Sequence of chain 1.I:
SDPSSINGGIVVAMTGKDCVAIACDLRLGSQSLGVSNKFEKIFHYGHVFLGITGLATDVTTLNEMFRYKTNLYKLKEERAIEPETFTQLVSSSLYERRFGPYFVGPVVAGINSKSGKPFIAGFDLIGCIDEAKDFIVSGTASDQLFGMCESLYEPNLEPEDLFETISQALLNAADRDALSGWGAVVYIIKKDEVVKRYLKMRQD

Binding-site contacts:
Ligand atom O60 contacts residue GLY168 of chain 1.H at 3.6 Å.
Ligand atom C42 contacts residue THR1 of chain 1.H at 2.4 Å.
Ligand atom O29 contacts residue ALA49 of chain 1.H at 3.0 Å (h-bond).
Ligand atom C47 contacts residue THR1 of chain 1.H at 1.4 Å.
Ligand atom C45 contacts residue ALA49 of chain 1.H at 3.6 Å (hydrophobic).
Ligand atom C58 contacts residue THR1 of chain 1.H at 2.5 Å.
Ligand atom C27 contacts residue THR21 of chain 1.H at 3.6 Å.
Ligand atom C58 contacts residue ARG19 of chain 1.H at 3.4 Å.
Ligand atom C43 contacts residue THR1 of chain 1.H at 2.7 Å.
Ligand atom O9 contacts residue ASP125 of chain 1.I at 3.5 Å.
Ligand atom O48 contacts residue ALA46 of chain 1.H at 3.7 Å.
Ligand atom C59 contacts residue THR1 of chain 1.H at 2.5 Å.
Ligand atom C27 contacts residue ALA27 of chain 1.H at 3.3 Å (hydrophobic).
Ligand atom C51 contacts residue THR1 of chain 1.H at 1.5 Å.
Ligand atom O40 contacts residue SER20 of chain 1.H at 3.4 Å (h-bond).
Ligand atom O60 contacts residue THR21 of chain 1.H at 3.6 Å.
Ligand atom C45 contacts residue THR52 of chain 1.H at 3.6 Å.
Ligand atom O60 contacts residue THR1 of chain 1.H at 2.9 Å (h-bond).
Ligand atom C43 contacts residue GLY47 of chain 1.H at 3.4 Å.
Ligand atom C58 contacts residue GLY168 of chain 1.H at 3.0 Å.
Ligand atom C31 contacts residue GLY47 of chain 1.H at 3.4 Å.
Ligand atom C59 contacts residue MES1 of chain 1.FA at 3.7 Å.
Ligand atom O48 contacts residue GLY47 of chain 1.H at 2.9 Å (h-bond).
Ligand atom C39 contacts residue GLY47 of chain 1.H at 3.6 Å.
Ligand atom C23 contacts residue THR21 of chain 1.H at 3.5 Å.
Ligand atom C34 contacts residue GLY47 of chain 1.H at 3.6 Å.
Ligand atom O48 contacts residue THR1 of chain 1.H at 2.3 Å (h-bond).
Ligand atom N22 contacts residue ASP125 of chain 1.I at 3.3 Å (salt-bridge).
Ligand atom O21 contacts residue GLN22 of chain 1.H at 3.5 Å.
Ligand atom O40 contacts residue THR21 of chain 1.H at 3.2 Å (h-bond).
Ligand atom C58 contacts residue LYS33 of chain 1.H at 3.6 Å.
Ligand atom C42 contacts residue GLY47 of chain 1.H at 3.8 Å.
Ligand atom C11 contacts residue ASP125 of chain 1.I at 3.8 Å.
Ligand atom N41 contacts residue THR1 of chain 1.H at 3.7 Å.
Ligand atom O48 contacts residue MES1 of chain 1.FA at 2.5 Å (h-bond).
Ligand atom C35 contacts residue THR48 of chain 1.H at 3.7 Å.
Ligand atom C46 contacts residue SER20 of chain 1.H at 3.6 Å.
Ligand atom N41 contacts residue GLY47 of chain 1.H at 2.9 Å (h-bond).
Ligand atom C44 contacts residue THR1 of chain 1.H at 3.5 Å.
Ligand atom N30 contacts residue THR21 of chain 1.H at 3.0 Å (h-bond).

A small-molecule ligand and the protein it binds are described below.
Small molecule (SMILES): CC(C)C[C@H](NC(=O)[C@H](CCc1ccccc1)NC(=O)CN1CCOCC1)C(=O)N[C@@H](Cc1ccccc1)C(=O)N[C@@H](CC(C)C)[C@@H](O)[C@H](C)CO

Sequence of chain 1.Z:
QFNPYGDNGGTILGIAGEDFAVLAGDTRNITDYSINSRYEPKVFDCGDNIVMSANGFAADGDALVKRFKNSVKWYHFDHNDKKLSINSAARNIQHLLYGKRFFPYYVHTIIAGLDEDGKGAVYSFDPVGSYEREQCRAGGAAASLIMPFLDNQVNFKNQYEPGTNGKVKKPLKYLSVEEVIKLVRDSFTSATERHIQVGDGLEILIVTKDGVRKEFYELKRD

Sequence of chain 1.H:
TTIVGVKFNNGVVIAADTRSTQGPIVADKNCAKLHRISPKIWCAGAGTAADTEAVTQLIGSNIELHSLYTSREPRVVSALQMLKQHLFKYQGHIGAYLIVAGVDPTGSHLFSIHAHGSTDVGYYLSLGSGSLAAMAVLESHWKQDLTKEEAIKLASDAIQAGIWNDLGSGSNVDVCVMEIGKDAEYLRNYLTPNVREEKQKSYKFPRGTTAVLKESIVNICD